Sequence of chain 1.B:
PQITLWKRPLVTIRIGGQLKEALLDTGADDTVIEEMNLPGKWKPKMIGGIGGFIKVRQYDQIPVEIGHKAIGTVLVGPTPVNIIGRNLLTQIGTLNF

Sequence of chain 1.A:
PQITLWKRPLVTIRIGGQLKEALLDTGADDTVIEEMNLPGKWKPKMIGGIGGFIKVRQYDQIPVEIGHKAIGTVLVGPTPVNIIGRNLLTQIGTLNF

Binding-site contacts:
Ligand atom CD12 contacts residue ILE50 of chain 1.A at 3.7 Å (hydrophobic).
Ligand atom N3 contacts residue GLY48 of chain 1.B at 2.9 Å (h-bond).
Ligand atom O3 contacts residue GLY27 of chain 1.B at 3.6 Å (h-bond).
Ligand atom CE21 contacts residue VAL82 of chain 1.A at 3.6 Å (hydrophobic).
Ligand atom CE1 contacts residue ARG8 of chain 1.B at 3.7 Å.
Ligand atom CD21 contacts residue VAL82 of chain 1.A at 3.7 Å (hydrophobic).
Ligand atom CB1 contacts residue ILE84 of chain 1.A at 3.7 Å (hydrophobic).
Ligand atom C3 contacts residue GLY48 of chain 1.A at 3.3 Å.
Ligand atom N2 contacts residue GLY27 of chain 1.B at 3.1 Å (h-bond).
Ligand atom C8 contacts residue ARG8 of chain 1.A at 3.5 Å.
Ligand atom CD21 contacts residue GLY27 of chain 1.B at 3.5 Å.
Ligand atom CA2 contacts residue GLY48 of chain 1.B at 3.5 Å.
Ligand atom CE11 contacts residue PRO81 of chain 1.A at 3.5 Å (hydrophobic).
Ligand atom O1 contacts residue GLY49 of chain 1.A at 3.6 Å.
Ligand atom C7 contacts residue ARG8 of chain 1.A at 3.7 Å.
Ligand atom N1 contacts residue ASP25 of chain 1.A at 2.7 Å (salt-bridge).
Ligand atom CD12 contacts residue VAL32 of chain 1.B at 3.4 Å (hydrophobic).
Ligand atom O3 contacts residue ASP29 of chain 1.B at 2.9 Å (salt-bridge).
Ligand atom CD12 contacts residue ILE84 of chain 1.B at 3.7 Å (hydrophobic).
Ligand atom C4 contacts residue ASP25 of chain 1.B at 3.1 Å.
Ligand atom N contacts residue GLY27 of chain 1.A at 3.1 Å (h-bond).
Ligand atom C5 contacts residue GLY27 of chain 1.B at 3.6 Å.
Ligand atom O3 contacts residue ALA28 of chain 1.B at 3.6 Å.
Ligand atom CZ1 contacts residue PRO81 of chain 1.A at 3.7 Å (hydrophobic).
Ligand atom CB contacts residue GLY27 of chain 1.A at 3.6 Å.
Ligand atom CE2 contacts residue PRO81 of chain 1.B at 3.7 Å (hydrophobic).
Ligand atom OXT contacts residue ASP25 of chain 1.B at 2.6 Å (salt-bridge).
Ligand atom CD21 contacts residue LEU23 of chain 1.A at 3.7 Å (hydrophobic).
Ligand atom N1 contacts residue ASP25 of chain 1.B at 3.1 Å (salt-bridge).
Ligand atom CA contacts residue GLY27 of chain 1.A at 3.7 Å.
Ligand atom C6 contacts residue GLY48 of chain 1.B at 3.6 Å.
Ligand atom CA1 contacts residue ASP25 of chain 1.A at 3.2 Å.
Ligand atom CE2 contacts residue GLY49 of chain 1.A at 3.7 Å.
Ligand atom CA1 contacts residue GLY27 of chain 1.B at 3.1 Å.
Ligand atom OXT contacts residue ILE84 of chain 1.B at 3.6 Å.
Ligand atom CA3 contacts residue ARG8 of chain 1.A at 3.7 Å.
Ligand atom CD11 contacts residue ILE50 of chain 1.B at 3.6 Å (hydrophobic).
Ligand atom CB1 contacts residue ASP25 of chain 1.A at 3.1 Å.
Ligand atom OH contacts residue PRO81 of chain 1.A at 3.5 Å.
Ligand atom CM contacts residue ASP25 of chain 1.A at 3.4 Å.

This small molecule binds to this protein.
Small molecule (SMILES): CC[C@H](C)[C@@H]1NC(=O)[C@@H](NC[C@@H](O)[C@H](Cc2ccccc2)NC(=O)OC(C)(C)C)Cc2ccc(cc2)OCCCNC1=O